Sequence of chain 44.C:
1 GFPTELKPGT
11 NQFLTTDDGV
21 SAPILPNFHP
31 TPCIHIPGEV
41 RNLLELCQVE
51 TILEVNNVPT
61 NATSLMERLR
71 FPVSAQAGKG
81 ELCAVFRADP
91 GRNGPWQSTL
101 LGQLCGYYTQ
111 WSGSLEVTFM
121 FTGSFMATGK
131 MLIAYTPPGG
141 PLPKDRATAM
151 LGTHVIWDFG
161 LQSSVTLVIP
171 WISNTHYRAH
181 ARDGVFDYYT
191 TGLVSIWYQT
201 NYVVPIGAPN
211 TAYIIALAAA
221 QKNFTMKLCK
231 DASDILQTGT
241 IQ

Sequence of chain 43.A:
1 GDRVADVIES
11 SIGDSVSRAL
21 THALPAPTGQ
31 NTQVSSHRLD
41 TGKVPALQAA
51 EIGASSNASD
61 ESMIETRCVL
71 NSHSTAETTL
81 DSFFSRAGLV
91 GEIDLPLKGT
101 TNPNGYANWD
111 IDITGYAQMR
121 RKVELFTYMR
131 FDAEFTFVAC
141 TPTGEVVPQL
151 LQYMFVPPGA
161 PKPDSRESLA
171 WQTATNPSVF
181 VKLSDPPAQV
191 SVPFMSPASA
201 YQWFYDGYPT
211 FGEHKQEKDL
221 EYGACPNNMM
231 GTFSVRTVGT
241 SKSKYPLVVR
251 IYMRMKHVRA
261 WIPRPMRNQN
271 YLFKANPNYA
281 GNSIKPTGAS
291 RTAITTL

Binding-site contacts:
Ligand atom NAT contacts residue PHE155 of chain 43.A at 3.9 Å.
Ligand atom NBD contacts residue ASN228 of chain 43.A at 3.9 Å.
Ligand atom CAF contacts residue THR114 of chain 43.A at 3.6 Å.
Ligand atom CAM contacts residue PRO177 of chain 43.A at 3.7 Å (hydrophobic).
Ligand atom CAS contacts residue TRP203 of chain 43.A at 3.4 Å (hydrophobic).
Ligand atom NBD contacts residue TRP203 of chain 43.A at 3.2 Å.
Ligand atom CAJ contacts residue ILE24 of chain 43.C at 3.9 Å (hydrophobic).
Ligand atom CAM contacts residue PHE155 of chain 43.A at 3.8 Å (hydrophobic).
Ligand atom CAG contacts residue ASN228 of chain 43.A at 3.2 Å.
Ligand atom CAD contacts residue PHE137 of chain 43.A at 3.8 Å (hydrophobic).
Ligand atom CAL contacts residue PHE155 of chain 43.A at 3.7 Å (hydrophobic).
Ligand atom OAC contacts residue ASP112 of chain 43.A at 3.7 Å.
Ligand atom CAG contacts residue TRP203 of chain 43.A at 3.7 Å (hydrophobic).
Ligand atom OAC contacts residue ILE113 of chain 43.A at 3.3 Å (h-bond).
Ligand atom CAA contacts residue PRO177 of chain 43.A at 3.2 Å (hydrophobic).
Ligand atom CAA contacts residue SER178 of chain 43.A at 3.5 Å.
Ligand atom CAH contacts residue ASP112 of chain 43.A at 3.4 Å.
Ligand atom CAN contacts residue ILE111 of chain 43.A at 3.6 Å (hydrophobic).
Ligand atom NBC contacts residue TRP203 of chain 43.A at 3.8 Å.
Ligand atom CAH contacts residue THR114 of chain 43.A at 3.8 Å.
Ligand atom CAN contacts residue PHE135 of chain 43.A at 3.7 Å (hydrophobic).
Ligand atom CAS contacts residue TYR201 of chain 43.A at 3.6 Å (hydrophobic).
Ligand atom CAS contacts residue ASN228 of chain 43.A at 3.8 Å.
Ligand atom CBA contacts residue ASN228 of chain 43.A at 3.7 Å.
Ligand atom CAI contacts residue VAL192 of chain 43.A at 3.8 Å (hydrophobic).
Ligand atom CAA contacts residue VAL179 of chain 43.A at 3.4 Å (hydrophobic).
Ligand atom CBA contacts residue TRP203 of chain 43.A at 3.5 Å (hydrophobic).
Ligand atom OAC contacts residue TRP203 of chain 43.A at 3.9 Å.
Ligand atom CAG contacts residue GLN202 of chain 43.A at 3.4 Å.
Ligand atom CAJ contacts residue PHE155 of chain 43.A at 3.7 Å (hydrophobic).
Ligand atom CAO contacts residue ILE111 of chain 43.A at 3.8 Å (hydrophobic).
Ligand atom CAA contacts residue TYR153 of chain 43.A at 3.9 Å (hydrophobic).
Ligand atom CAX contacts residue TRP203 of chain 43.A at 3.5 Å (hydrophobic).
Ligand atom CAK contacts residue PHE135 of chain 43.A at 3.7 Å (hydrophobic).
Ligand atom CAI contacts residue PHE135 of chain 43.A at 3.7 Å (hydrophobic).
Ligand atom CAE contacts residue ASN228 of chain 43.A at 3.4 Å.
Ligand atom CAR contacts residue TYR201 of chain 43.A at 3.4 Å (hydrophobic).
Ligand atom CAF contacts residue ASP112 of chain 43.A at 3.6 Å.
Ligand atom CAE contacts residue GLN202 of chain 43.A at 3.4 Å.
Ligand atom OAW contacts residue MET195 of chain 43.A at 3.2 Å.

Sequence of chain 43.C:
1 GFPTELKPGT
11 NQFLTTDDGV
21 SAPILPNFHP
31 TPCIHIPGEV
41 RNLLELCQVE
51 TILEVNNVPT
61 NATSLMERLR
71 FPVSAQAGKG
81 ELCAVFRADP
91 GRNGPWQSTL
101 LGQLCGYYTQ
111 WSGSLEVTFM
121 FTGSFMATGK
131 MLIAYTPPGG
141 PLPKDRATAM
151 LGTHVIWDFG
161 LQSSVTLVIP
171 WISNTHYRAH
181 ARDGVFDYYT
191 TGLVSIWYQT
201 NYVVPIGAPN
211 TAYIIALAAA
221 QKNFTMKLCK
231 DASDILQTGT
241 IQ

This protein binds this small molecule.
Small molecule (SMILES): CCO/N=C/c1ccc(OCC[C@@H](C)CCN2CCN(c3ccncc3)C2=O)cc1